Sequence of chain 1.D:
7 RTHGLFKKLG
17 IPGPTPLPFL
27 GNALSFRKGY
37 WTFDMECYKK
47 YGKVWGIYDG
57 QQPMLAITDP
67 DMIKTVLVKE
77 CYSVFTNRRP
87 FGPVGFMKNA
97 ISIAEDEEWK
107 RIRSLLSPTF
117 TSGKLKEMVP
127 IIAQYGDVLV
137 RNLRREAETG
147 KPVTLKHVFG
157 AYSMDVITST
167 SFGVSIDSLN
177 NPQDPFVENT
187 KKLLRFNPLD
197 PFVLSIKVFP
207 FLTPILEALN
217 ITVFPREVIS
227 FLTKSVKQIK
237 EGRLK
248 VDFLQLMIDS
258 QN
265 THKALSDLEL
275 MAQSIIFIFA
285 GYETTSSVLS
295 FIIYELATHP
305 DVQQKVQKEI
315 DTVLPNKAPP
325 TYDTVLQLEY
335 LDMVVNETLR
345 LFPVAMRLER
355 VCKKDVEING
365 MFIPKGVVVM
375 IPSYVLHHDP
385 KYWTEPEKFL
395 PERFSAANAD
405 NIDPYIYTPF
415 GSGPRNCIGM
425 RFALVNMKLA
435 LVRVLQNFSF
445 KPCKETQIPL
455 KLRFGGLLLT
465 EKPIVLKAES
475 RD

Binding-site contacts:
Ligand atom C01 contacts residue LEU208 of chain 1.D at 3.6 Å (hydrophobic).
Ligand atom C03 contacts residue PHE207 of chain 1.D at 4.1 Å (hydrophobic).
Ligand atom C10 contacts residue PHE205 of chain 1.D at 4.0 Å (hydrophobic).
Ligand atom C01 contacts residue PHE205 of chain 1.D at 4.1 Å (hydrophobic).
Ligand atom O11 contacts residue PHE207 of chain 1.D at 3.3 Å.
Ligand atom O11 contacts residue PHE205 of chain 1.D at 4.2 Å.
Ligand atom C16 contacts residue ILE211 of chain 1.D at 4.2 Å (hydrophobic).
Ligand atom C04 contacts residue ILE211 of chain 1.D at 3.8 Å (hydrophobic).
Ligand atom C10 contacts residue PHE207 of chain 1.D at 4.3 Å (hydrophobic).
Ligand atom C03 contacts residue LEU208 of chain 1.D at 4.2 Å (hydrophobic).
Ligand atom C04 contacts residue LEU208 of chain 1.D at 4.0 Å (hydrophobic).
Ligand atom C09 contacts residue PHE205 of chain 1.D at 3.7 Å (hydrophobic).
Ligand atom O11 contacts residue LEU208 of chain 1.D at 4.3 Å.
Ligand atom C03 contacts residue ILE211 of chain 1.D at 4.2 Å (hydrophobic).

This protein binds this small molecule.
Small molecule (SMILES): C[C@]12CC[C@H](OS(=O)(=O)O)CC1=CC[C@@H]1[C@@H]2CC[C@]2(C)C(=O)CC[C@@H]12